Sequence of chain 2.B:
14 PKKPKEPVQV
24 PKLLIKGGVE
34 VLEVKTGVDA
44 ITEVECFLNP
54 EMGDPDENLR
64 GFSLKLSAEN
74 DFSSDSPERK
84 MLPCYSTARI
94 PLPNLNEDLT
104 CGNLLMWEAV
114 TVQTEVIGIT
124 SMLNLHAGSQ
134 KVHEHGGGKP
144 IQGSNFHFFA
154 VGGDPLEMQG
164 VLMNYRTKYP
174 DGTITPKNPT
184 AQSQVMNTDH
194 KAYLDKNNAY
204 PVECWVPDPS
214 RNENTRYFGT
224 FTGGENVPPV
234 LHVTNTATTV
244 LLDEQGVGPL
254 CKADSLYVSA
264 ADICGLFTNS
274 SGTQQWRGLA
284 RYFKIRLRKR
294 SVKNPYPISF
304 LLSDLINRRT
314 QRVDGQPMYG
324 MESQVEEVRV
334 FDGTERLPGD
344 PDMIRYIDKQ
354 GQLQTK

A small-molecule ligand and the protein it binds are described below.
Small molecule (SMILES): CC(=O)N[C@H]1[C@H]([C@H](O)[C@H](O)CO)O[C@@](O[C@H](CO)[C@@H](O)[C@@H]2O[C@@H](C(=O)O)C[C@H](O)[C@H]2NC(C)=O)(C(=O)O)C[C@@H]1O

Binding-site contacts:
Ligand atom O1B contacts residue LYS68 of chain 2.B at 3.9 Å.
Ligand atom O9 contacts residue LYS68 of chain 2.B at 2.9 Å (salt-bridge).
Ligand atom O10 contacts residue PHE75 of chain 2.C at 3.0 Å.
Ligand atom N5 contacts residue ASN272 of chain 2.B at 3.2 Å (h-bond).
Ligand atom C9 contacts residue LEU67 of chain 2.B at 4.1 Å (hydrophobic).
Ligand atom C11 contacts residue PHE270 of chain 2.B at 3.8 Å (hydrophobic).
Ligand atom O1B contacts residue SER274 of chain 2.B at 4.1 Å.
Ligand atom O7 contacts residue LEU62 of chain 2.B at 3.8 Å.
Ligand atom C10 contacts residue GLN278 of chain 2.B at 4.0 Å.
Ligand atom C1 contacts residue ASN272 of chain 2.B at 3.8 Å.
Ligand atom O8 contacts residue GLN278 of chain 2.B at 3.5 Å (h-bond).
Ligand atom C11 contacts residue HIS138 of chain 2.A at 3.5 Å.
Ligand atom O1A contacts residue SER274 of chain 2.B at 2.6 Å (h-bond).
Ligand atom C6 contacts residue ASN272 of chain 2.B at 3.6 Å.
Ligand atom C9 contacts residue GLN278 of chain 2.B at 3.2 Å.
Ligand atom O1B contacts residue THR276 of chain 2.B at 3.7 Å.
Ligand atom C11 contacts residue PHE75 of chain 2.C at 2.3 Å (hydrophobic).
Ligand atom C5 contacts residue ASN272 of chain 2.B at 4.1 Å.
Ligand atom O8 contacts residue ASN272 of chain 2.B at 3.5 Å (h-bond).
Ligand atom C11 contacts residue ASN272 of chain 2.B at 3.6 Å.
Ligand atom O10 contacts residue LEU62 of chain 2.B at 4.0 Å.
Ligand atom O9 contacts residue GLN278 of chain 2.B at 4.0 Å.
Ligand atom N5 contacts residue GLN278 of chain 2.B at 3.9 Å.
Ligand atom C9 contacts residue LYS68 of chain 2.B at 3.8 Å.
Ligand atom C4 contacts residue ASN272 of chain 2.B at 4.1 Å.
Ligand atom C1 contacts residue SER274 of chain 2.B at 3.7 Å.
Ligand atom O1B contacts residue ASN272 of chain 2.B at 3.4 Å (h-bond).
Ligand atom C11 contacts residue LEU62 of chain 2.B at 4.1 Å (hydrophobic).
Ligand atom C7 contacts residue GLN278 of chain 2.B at 3.8 Å.
Ligand atom C11 contacts residue PHE65 of chain 2.B at 3.8 Å (hydrophobic).
Ligand atom C8 contacts residue GLN278 of chain 2.B at 3.6 Å.
Ligand atom C10 contacts residue ASN272 of chain 2.B at 4.0 Å.
Ligand atom C11 contacts residue GLN278 of chain 2.B at 3.5 Å.
Ligand atom O8 contacts residue LYS68 of chain 2.B at 3.4 Å.
Ligand atom O9 contacts residue LEU67 of chain 2.B at 3.3 Å.
Ligand atom C11 contacts residue SER274 of chain 2.B at 4.0 Å.
Ligand atom C1 contacts residue LYS68 of chain 2.B at 3.6 Å.
Ligand atom C10 contacts residue PHE75 of chain 2.C at 3.1 Å (hydrophobic).
Ligand atom O1A contacts residue LYS68 of chain 2.B at 2.9 Å.
Ligand atom C11 contacts residue THR276 of chain 2.B at 3.3 Å.

Sequence of chain 2.C:
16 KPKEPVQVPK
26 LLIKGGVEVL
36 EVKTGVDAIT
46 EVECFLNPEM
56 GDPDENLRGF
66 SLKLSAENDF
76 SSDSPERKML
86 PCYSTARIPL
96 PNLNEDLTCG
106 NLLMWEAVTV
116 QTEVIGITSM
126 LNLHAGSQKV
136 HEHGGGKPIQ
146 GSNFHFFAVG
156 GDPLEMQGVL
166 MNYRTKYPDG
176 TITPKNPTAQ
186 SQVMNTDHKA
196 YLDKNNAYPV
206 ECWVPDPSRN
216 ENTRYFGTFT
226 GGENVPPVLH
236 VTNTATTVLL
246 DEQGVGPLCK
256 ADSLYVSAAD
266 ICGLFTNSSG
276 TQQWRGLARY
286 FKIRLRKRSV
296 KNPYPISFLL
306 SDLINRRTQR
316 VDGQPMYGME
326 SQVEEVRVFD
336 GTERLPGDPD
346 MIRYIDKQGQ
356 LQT

Sequence of chain 2.A:
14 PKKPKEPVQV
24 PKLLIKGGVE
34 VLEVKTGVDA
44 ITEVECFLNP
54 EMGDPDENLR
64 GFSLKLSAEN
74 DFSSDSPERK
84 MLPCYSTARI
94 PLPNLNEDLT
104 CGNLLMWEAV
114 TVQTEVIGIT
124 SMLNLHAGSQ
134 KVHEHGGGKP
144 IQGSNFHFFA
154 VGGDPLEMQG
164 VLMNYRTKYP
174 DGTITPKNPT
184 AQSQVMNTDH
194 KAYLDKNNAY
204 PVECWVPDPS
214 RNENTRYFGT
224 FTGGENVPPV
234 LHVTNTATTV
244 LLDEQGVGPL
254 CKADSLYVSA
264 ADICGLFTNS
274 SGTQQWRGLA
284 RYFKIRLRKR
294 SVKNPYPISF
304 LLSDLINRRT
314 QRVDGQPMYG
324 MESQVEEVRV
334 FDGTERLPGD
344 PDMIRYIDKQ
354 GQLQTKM